Sequence of chain 1.D:
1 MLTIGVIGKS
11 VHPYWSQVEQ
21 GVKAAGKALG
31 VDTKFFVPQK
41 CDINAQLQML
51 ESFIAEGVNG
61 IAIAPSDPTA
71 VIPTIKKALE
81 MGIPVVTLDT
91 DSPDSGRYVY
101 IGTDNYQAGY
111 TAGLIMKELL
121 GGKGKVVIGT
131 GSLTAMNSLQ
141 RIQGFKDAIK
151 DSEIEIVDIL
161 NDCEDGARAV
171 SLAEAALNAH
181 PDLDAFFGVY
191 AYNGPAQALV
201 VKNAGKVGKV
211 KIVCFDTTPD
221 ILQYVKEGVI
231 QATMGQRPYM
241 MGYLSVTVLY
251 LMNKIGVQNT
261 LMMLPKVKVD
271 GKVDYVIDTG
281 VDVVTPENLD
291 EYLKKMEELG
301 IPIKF

This small molecule binds to this protein.
Small molecule (SMILES): O[C@@H]1[C@@H](O)[C@H](O)OC[C@H]1O

Binding-site contacts:
Ligand atom C1 contacts residue GLN236 of chain 1.D at 4.1 Å.
Ligand atom O4 contacts residue LYS9 of chain 1.D at 2.8 Å (salt-bridge).
Ligand atom C3 contacts residue TYR14 of chain 1.D at 3.8 Å (hydrophobic).
Ligand atom O3 contacts residue TYR190 of chain 1.D at 4.0 Å.
Ligand atom C5 contacts residue TYR14 of chain 1.D at 3.9 Å (hydrophobic).
Ligand atom C2 contacts residue ASP89 of chain 1.D at 3.6 Å.
Ligand atom O2 contacts residue GLN236 of chain 1.D at 3.3 Å (h-bond).
Ligand atom O3 contacts residue ASN137 of chain 1.D at 2.8 Å (h-bond).
Ligand atom O5 contacts residue TYR190 of chain 1.D at 3.8 Å.
Ligand atom C5 contacts residue TRP15 of chain 1.D at 4.0 Å (hydrophobic).
Ligand atom C2 contacts residue ASN137 of chain 1.D at 3.5 Å.
Ligand atom O1 contacts residue ARG141 of chain 1.D at 3.4 Å (salt-bridge).
Ligand atom C4 contacts residue LYS9 of chain 1.D at 3.2 Å.
Ligand atom C2 contacts residue ARG141 of chain 1.D at 4.0 Å.
Ligand atom C4 contacts residue GLU164 of chain 1.D at 3.5 Å.
Ligand atom O2 contacts residue ARG141 of chain 1.D at 2.9 Å (salt-bridge).
Ligand atom O4 contacts residue TRP15 of chain 1.D at 2.8 Å (h-bond).
Ligand atom C1 contacts residue TYR14 of chain 1.D at 3.9 Å (hydrophobic).
Ligand atom O2 contacts residue TYR14 of chain 1.D at 3.8 Å.
Ligand atom C1 contacts residue ALA191 of chain 1.D at 3.9 Å (hydrophobic).
Ligand atom O1 contacts residue TYR190 of chain 1.D at 3.7 Å.
Ligand atom C3 contacts residue ASP89 of chain 1.D at 3.2 Å.
Ligand atom O4 contacts residue GLU164 of chain 1.D at 3.0 Å (salt-bridge).
Ligand atom C1 contacts residue ASP216 of chain 1.D at 3.8 Å.
Ligand atom C4 contacts residue TRP15 of chain 1.D at 3.8 Å (hydrophobic).
Ligand atom O3 contacts residue ASP89 of chain 1.D at 2.4 Å (salt-bridge).
Ligand atom C3 contacts residue LYS9 of chain 1.D at 3.6 Å.
Ligand atom O1 contacts residue GLN236 of chain 1.D at 3.4 Å (h-bond).
Ligand atom C4 contacts residue TYR190 of chain 1.D at 3.5 Å (hydrophobic).
Ligand atom O5 contacts residue ASP216 of chain 1.D at 4.1 Å.
Ligand atom C5 contacts residue GLU164 of chain 1.D at 3.9 Å.
Ligand atom O2 contacts residue ASP89 of chain 1.D at 2.7 Å (salt-bridge).
Ligand atom O5 contacts residue ALA191 of chain 1.D at 3.1 Å (h-bond).
Ligand atom O2 contacts residue ASN137 of chain 1.D at 3.2 Å (h-bond).
Ligand atom C5 contacts residue TYR190 of chain 1.D at 3.8 Å (hydrophobic).
Ligand atom O1 contacts residue ALA191 of chain 1.D at 3.5 Å (h-bond).
Ligand atom O1 contacts residue ASP216 of chain 1.D at 2.8 Å (salt-bridge).
Ligand atom C3 contacts residue ASN137 of chain 1.D at 3.8 Å.
Ligand atom O1 contacts residue VAL189 of chain 1.D at 4.1 Å.
Ligand atom O3 contacts residue LYS9 of chain 1.D at 2.9 Å (salt-bridge).